The small molecule below binds the protein below.
Small molecule (SMILES): O=C1C=CC(=O)N1CCN1C(=O)C=CC1=O

Binding-site contacts:
Ligand atom OAD contacts residue CYS48 of chain 1.D at 4.1 Å.
Ligand atom CAL contacts residue CYS126 of chain 1.B at 3.2 Å (hydrophobic).
Ligand atom CAE contacts residue CYS126 of chain 1.B at 1.8 Å (hydrophobic).
Ligand atom CAF contacts residue ARG77 of chain 1.C at 4.4 Å.
Ligand atom CAF contacts residue ASP125 of chain 1.B at 3.7 Å.
Ligand atom CAG contacts residue CYS48 of chain 1.D at 2.1 Å (hydrophobic).
Ligand atom OAA contacts residue ARG77 of chain 1.C at 3.6 Å.
Ligand atom CAF contacts residue CYS126 of chain 1.B at 2.4 Å (hydrophobic).
Ligand atom OAB contacts residue CYS126 of chain 1.B at 4.2 Å.
Ligand atom CAI contacts residue CYS126 of chain 1.B at 4.4 Å (hydrophobic).
Ligand atom CAK contacts residue ARG77 of chain 1.C at 3.8 Å.
Ligand atom CAM contacts residue CYS48 of chain 1.D at 3.6 Å (hydrophobic).
Ligand atom OAA contacts residue CYS126 of chain 1.B at 2.9 Å (h-bond).
Ligand atom CAE contacts residue ARG77 of chain 1.C at 3.2 Å.
Ligand atom NAP contacts residue CYS48 of chain 1.D at 4.2 Å.
Ligand atom CAH contacts residue GLY47 of chain 1.D at 4.2 Å.
Ligand atom CAH contacts residue CYS48 of chain 1.D at 1.8 Å (hydrophobic).
Ligand atom OAC contacts residue CYS48 of chain 1.D at 4.5 Å.
Ligand atom NAO contacts residue CYS126 of chain 1.B at 3.2 Å (h-bond).
Ligand atom CAK contacts residue CYS126 of chain 1.B at 2.3 Å (hydrophobic).
Ligand atom OAB contacts residue ASP125 of chain 1.B at 3.9 Å.
Ligand atom CAL contacts residue ASP125 of chain 1.B at 4.1 Å.
Ligand atom CAN contacts residue CYS48 of chain 1.D at 3.3 Å (hydrophobic).

Sequence of chain 1.B:
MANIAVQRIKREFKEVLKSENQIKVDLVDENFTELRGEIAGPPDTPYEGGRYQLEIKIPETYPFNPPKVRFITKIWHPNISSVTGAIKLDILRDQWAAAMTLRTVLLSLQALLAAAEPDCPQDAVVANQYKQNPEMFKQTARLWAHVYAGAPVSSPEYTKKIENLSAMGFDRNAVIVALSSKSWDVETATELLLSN

Sequence of chain 1.D:
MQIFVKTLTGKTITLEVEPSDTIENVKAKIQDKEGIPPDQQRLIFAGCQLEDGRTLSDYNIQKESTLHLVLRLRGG

Sequence of chain 1.C:
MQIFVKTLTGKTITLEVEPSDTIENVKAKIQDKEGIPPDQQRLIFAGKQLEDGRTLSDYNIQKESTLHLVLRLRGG